Sequence of chain 1.B:
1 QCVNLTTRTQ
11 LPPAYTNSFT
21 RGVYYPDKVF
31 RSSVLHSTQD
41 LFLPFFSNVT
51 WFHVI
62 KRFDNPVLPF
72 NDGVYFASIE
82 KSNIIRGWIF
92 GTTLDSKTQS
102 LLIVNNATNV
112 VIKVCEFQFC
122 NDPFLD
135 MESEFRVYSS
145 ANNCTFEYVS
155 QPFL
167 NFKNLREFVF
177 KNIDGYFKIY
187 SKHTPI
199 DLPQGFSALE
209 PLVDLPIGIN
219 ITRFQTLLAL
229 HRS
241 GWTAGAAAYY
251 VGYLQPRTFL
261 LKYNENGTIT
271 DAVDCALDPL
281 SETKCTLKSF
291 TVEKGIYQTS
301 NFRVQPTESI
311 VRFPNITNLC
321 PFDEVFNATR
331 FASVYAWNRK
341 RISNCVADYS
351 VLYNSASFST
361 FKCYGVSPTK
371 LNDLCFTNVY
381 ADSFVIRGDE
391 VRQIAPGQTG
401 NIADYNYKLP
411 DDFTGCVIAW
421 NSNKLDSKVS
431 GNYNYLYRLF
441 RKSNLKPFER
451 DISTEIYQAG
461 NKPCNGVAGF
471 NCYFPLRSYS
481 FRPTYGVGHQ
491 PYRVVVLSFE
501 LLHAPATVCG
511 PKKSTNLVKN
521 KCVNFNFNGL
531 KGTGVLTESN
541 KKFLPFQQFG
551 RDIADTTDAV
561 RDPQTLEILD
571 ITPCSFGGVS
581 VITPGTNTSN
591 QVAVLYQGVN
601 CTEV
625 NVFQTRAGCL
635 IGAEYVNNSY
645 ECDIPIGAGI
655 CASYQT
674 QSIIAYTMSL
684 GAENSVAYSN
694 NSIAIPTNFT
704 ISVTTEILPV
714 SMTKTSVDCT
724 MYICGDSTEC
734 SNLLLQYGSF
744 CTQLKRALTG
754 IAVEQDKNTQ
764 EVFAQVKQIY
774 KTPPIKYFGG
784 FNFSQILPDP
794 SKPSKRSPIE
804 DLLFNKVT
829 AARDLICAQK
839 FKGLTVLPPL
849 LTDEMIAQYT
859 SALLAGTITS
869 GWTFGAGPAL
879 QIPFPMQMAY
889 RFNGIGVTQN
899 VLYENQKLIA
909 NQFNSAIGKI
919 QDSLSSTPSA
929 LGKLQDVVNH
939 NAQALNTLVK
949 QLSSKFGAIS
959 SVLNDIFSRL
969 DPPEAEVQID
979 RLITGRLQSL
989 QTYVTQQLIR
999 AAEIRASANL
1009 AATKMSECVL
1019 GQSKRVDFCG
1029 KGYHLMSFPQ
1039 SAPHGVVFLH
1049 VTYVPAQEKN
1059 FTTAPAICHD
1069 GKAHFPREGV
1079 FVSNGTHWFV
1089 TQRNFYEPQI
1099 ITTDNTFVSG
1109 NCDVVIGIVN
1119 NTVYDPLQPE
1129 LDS

The small molecule below binds the protein below.
Small molecule (SMILES): CC(=O)N[C@@H]1[C@@H](O)[C@H](O)[C@@H](CO)O[C@H]1O

Sequence of chain 1.C:
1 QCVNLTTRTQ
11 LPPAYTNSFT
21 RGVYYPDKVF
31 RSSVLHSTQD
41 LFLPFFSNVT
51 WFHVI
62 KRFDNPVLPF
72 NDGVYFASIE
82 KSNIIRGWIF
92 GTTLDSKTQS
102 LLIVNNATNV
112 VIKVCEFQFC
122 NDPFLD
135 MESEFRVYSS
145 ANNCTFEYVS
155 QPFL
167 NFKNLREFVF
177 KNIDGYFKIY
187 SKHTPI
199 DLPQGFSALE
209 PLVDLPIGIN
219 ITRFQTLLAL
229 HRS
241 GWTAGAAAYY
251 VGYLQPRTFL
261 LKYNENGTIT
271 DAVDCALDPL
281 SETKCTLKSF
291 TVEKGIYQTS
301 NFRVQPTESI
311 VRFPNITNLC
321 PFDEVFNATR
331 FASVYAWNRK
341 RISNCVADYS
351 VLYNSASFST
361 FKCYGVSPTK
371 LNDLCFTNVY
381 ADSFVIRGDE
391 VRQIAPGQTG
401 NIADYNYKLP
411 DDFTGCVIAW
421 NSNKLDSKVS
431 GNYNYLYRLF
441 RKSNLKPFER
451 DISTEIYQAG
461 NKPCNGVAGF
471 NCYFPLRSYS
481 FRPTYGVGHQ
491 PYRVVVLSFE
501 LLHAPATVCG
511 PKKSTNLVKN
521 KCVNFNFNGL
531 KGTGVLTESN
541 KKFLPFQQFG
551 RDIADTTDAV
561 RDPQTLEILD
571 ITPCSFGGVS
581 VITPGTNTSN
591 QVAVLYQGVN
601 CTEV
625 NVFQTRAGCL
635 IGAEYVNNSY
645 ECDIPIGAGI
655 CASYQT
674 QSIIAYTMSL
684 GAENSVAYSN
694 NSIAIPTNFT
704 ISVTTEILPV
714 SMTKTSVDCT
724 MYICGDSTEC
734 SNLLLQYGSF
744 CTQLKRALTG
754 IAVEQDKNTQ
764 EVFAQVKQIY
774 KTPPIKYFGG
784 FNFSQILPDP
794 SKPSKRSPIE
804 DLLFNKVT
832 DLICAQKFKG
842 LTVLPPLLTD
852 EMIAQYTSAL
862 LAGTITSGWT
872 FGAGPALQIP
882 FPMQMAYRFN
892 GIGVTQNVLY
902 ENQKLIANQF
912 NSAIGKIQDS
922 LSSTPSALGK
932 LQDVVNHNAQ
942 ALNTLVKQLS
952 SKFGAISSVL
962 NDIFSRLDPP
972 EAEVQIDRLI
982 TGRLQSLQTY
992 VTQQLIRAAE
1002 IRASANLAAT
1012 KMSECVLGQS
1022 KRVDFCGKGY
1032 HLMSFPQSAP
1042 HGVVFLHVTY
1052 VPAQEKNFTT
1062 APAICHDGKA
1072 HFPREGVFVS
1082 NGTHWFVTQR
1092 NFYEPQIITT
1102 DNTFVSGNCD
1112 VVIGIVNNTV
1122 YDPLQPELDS

Binding-site contacts:
Ligand atom C4 contacts residue ASN1058 of chain 1.B at 4.2 Å.
Ligand atom C8 contacts residue GLU1056 of chain 1.B at 3.9 Å.
Ligand atom C3 contacts residue ASN1058 of chain 1.B at 3.8 Å.
Ligand atom O5 contacts residue ASN1058 of chain 1.B at 2.3 Å (h-bond).
Ligand atom C2 contacts residue ASN1058 of chain 1.B at 2.5 Å.
Ligand atom C1 contacts residue GLN879 of chain 1.C at 4.4 Å.
Ligand atom C1 contacts residue ASN1058 of chain 1.B at 1.4 Å.
Ligand atom C5 contacts residue ASN1058 of chain 1.B at 3.6 Å.
Ligand atom N2 contacts residue ASN1058 of chain 1.B at 2.9 Å (h-bond).
Ligand atom C8 contacts residue ASN1058 of chain 1.B at 4.1 Å.
Ligand atom O4 contacts residue ALA690 of chain 1.B at 4.4 Å.
Ligand atom C7 contacts residue ASN1058 of chain 1.B at 3.8 Å.
Ligand atom C6 contacts residue ALA690 of chain 1.B at 4.3 Å (hydrophobic).
Ligand atom C5 contacts residue ALA690 of chain 1.B at 3.9 Å (hydrophobic).